Binding-site contacts:
Ligand atom O2' contacts residue LYS84 of chain 1.D at 4.0 Å.
Ligand atom C1D contacts residue DT2 of chain 1.C at 3.7 Å.
Ligand atom C3D contacts residue DG1 of chain 1.C at 2.6 Å.
Ligand atom N1 contacts residue GLU71 of chain 1.D at 4.0 Å.
Ligand atom C3' contacts residue DG1 of chain 1.C at 4.5 Å.
Ligand atom O3A contacts residue LYS68 of chain 1.D at 3.0 Å (salt-bridge).
Ligand atom C2D contacts residue LYS68 of chain 1.D at 3.5 Å.
Ligand atom O3' contacts residue DG1 of chain 1.C at 4.2 Å.
Ligand atom O1B contacts residue LYS68 of chain 1.D at 3.0 Å (salt-bridge).
Ligand atom O5' contacts residue LYS68 of chain 1.D at 4.4 Å.
Ligand atom C4D contacts residue DG1 of chain 1.C at 3.9 Å.
Ligand atom O4' contacts residue LYS72 of chain 1.D at 3.8 Å.
Ligand atom O5' contacts residue DG1 of chain 1.C at 4.4 Å.
Ligand atom O3' contacts residue LYS84 of chain 1.D at 3.9 Å.
Ligand atom C2 contacts residue LYS68 of chain 1.D at 4.3 Å.
Ligand atom C4' contacts residue DG1 of chain 1.C at 3.7 Å.
Ligand atom O3D contacts residue LYS35 of chain 1.D at 3.7 Å.
Ligand atom O3D contacts residue DG1 of chain 1.C at 1.6 Å.
Ligand atom C2D contacts residue DG1 of chain 1.C at 3.2 Å.
Ligand atom C5' contacts residue DG1 of chain 1.C at 3.7 Å.
Ligand atom N3 contacts residue LYS72 of chain 1.D at 4.3 Å.
Ligand atom O4' contacts residue DG1 of chain 1.C at 4.2 Å.
Ligand atom PB contacts residue LYS68 of chain 1.D at 3.5 Å.
Ligand atom O5D contacts residue LYS68 of chain 1.D at 3.5 Å.
Ligand atom N1 contacts residue LYS68 of chain 1.D at 4.5 Å.
Ligand atom C1D contacts residue DG1 of chain 1.C at 4.3 Å.
Ligand atom PA contacts residue LYS68 of chain 1.D at 4.3 Å.
Ligand atom C3D contacts residue LYS68 of chain 1.D at 4.3 Å.
Ligand atom C2 contacts residue GLU71 of chain 1.D at 3.6 Å.

This small molecule binds to this protein.
Small molecule (SMILES): Nc1ncnc2c1ncn2[C@@H]1O[C@H](COP(=O)(O)OP(=O)(O)OC[C@H]2OCC[C@@H]2O)[C@@H](O)[C@H]1O

Sequence of chain 1.D:
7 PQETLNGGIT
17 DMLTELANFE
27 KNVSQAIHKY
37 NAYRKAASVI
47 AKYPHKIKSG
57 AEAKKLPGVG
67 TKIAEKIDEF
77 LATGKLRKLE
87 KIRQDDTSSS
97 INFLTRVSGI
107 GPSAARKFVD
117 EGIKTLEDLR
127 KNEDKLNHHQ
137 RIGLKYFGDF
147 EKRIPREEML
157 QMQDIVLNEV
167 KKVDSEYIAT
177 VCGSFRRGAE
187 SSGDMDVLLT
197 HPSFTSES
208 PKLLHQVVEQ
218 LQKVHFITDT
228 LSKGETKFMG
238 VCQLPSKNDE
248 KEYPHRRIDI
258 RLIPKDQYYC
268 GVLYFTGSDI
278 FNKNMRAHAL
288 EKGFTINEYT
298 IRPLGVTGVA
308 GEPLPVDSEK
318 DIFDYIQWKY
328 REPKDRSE